Binding-site contacts:
Ligand atom C11 contacts residue THR145 of chain 1.A at 3.5 Å.
Ligand atom C28 contacts residue GLU67 of chain 1.B at 3.3 Å.
Ligand atom C20 contacts residue THR145 of chain 1.A at 3.6 Å.
Ligand atom O38 contacts residue HIS142 of chain 1.A at 3.2 Å (h-bond).
Ligand atom O32 contacts residue HIS142 of chain 1.A at 2.9 Å (h-bond).
Ligand atom C1 contacts residue ALA140 of chain 1.A at 3.6 Å (hydrophobic).
Ligand atom O32 contacts residue GLU141 of chain 1.A at 3.2 Å (salt-bridge).
Ligand atom C9 contacts residue ALA100 of chain 1.B at 3.7 Å (hydrophobic).
Ligand atom C15 contacts residue GLN66 of chain 1.B at 3.5 Å.
Ligand atom C21 contacts residue GLU67 of chain 1.B at 3.4 Å.
Ligand atom O35 contacts residue GLU141 of chain 1.A at 2.8 Å (salt-bridge).
Ligand atom O33 contacts residue GLU67 of chain 1.B at 3.2 Å.
Ligand atom C18 contacts residue GLN66 of chain 1.B at 3.8 Å.
Ligand atom C10 contacts residue GLN139 of chain 1.A at 3.4 Å.
Ligand atom C17 contacts residue THR96 of chain 1.B at 3.4 Å.
Ligand atom C2 contacts residue GLU141 of chain 1.A at 3.7 Å.
Ligand atom C1 contacts residue GLN139 of chain 1.A at 3.5 Å.
Ligand atom N30 contacts residue GLN139 of chain 1.A at 2.7 Å (h-bond).
Ligand atom O33 contacts residue GLN66 of chain 1.B at 3.3 Å.
Ligand atom O39 contacts residue GLN66 of chain 1.B at 3.4 Å.
Ligand atom C19 contacts residue GLN139 of chain 1.A at 3.6 Å.
Ligand atom O37 contacts residue MET149 of chain 1.A at 3.4 Å.
Ligand atom C1 contacts residue ASP138 of chain 1.A at 3.7 Å.
Ligand atom O32 contacts residue ALA140 of chain 1.A at 3.5 Å.
Ligand atom C4 contacts residue GLN139 of chain 1.A at 3.0 Å.
Ligand atom C22 contacts residue THR145 of chain 1.A at 3.1 Å.
Ligand atom O36 contacts residue GLU67 of chain 1.B at 3.8 Å.
Ligand atom C15 contacts residue THR145 of chain 1.A at 3.1 Å.
Ligand atom O35 contacts residue ALA140 of chain 1.A at 3.8 Å.
Ligand atom O38 contacts residue THR145 of chain 1.A at 2.9 Å (h-bond).
Ligand atom C14 contacts residue GLN66 of chain 1.B at 3.4 Å.
Ligand atom O32 contacts residue THR145 of chain 1.A at 2.7 Å (h-bond).
Ligand atom O39 contacts residue TYR70 of chain 1.B at 3.3 Å.
Ligand atom C28 contacts residue TYR70 of chain 1.B at 3.8 Å (hydrophobic).
Ligand atom C20 contacts residue GLU141 of chain 1.A at 3.4 Å.
Ligand atom C26 contacts residue GLN139 of chain 1.A at 3.7 Å.
Ligand atom C3 contacts residue ALA100 of chain 1.B at 3.7 Å (hydrophobic).
Ligand atom C7 contacts residue GLN66 of chain 1.B at 3.3 Å.
Ligand atom C4 contacts residue ALA140 of chain 1.A at 3.7 Å (hydrophobic).
Ligand atom C23 contacts residue GLN66 of chain 1.B at 3.7 Å.

Sequence of chain 1.A:
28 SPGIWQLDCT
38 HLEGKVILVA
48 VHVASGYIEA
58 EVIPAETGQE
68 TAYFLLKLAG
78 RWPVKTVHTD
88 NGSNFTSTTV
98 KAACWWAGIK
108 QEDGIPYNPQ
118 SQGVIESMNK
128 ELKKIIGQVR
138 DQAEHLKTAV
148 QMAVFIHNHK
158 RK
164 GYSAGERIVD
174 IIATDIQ

Sequence of chain 1.B:
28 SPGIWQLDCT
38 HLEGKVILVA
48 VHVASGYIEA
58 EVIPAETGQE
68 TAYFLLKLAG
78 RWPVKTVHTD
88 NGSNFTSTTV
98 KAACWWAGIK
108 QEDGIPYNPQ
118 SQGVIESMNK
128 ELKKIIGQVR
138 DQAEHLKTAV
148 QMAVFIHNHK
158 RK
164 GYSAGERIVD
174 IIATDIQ

A small-molecule ligand and the protein it binds are described below.
Small molecule (SMILES): C=CCN(Cc1ccccc1C(=O)NCc1ccco1)Cc1ccc2c(c1C(=O)O)OC[C@H](CCC(=O)O)O2